Sequence of chain 1.B:
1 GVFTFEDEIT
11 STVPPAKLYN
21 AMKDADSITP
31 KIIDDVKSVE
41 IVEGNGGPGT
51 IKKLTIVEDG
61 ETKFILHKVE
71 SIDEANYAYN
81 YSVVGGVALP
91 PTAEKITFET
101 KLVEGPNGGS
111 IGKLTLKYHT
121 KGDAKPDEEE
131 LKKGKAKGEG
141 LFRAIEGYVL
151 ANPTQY

Binding-site contacts:
Ligand atom C4' contacts residue LEU102 of chain 1.B at 4.0 Å (hydrophobic).
Ligand atom C2 contacts residue ILE9 of chain 1.B at 3.9 Å (hydrophobic).
Ligand atom O2 contacts residue ASP7 of chain 1.B at 4.0 Å.
Ligand atom C3' contacts residue MET22 of chain 1.B at 3.9 Å (hydrophobic).
Ligand atom C3' contacts residue PHE142 of chain 1.B at 4.0 Å (hydrophobic).
Ligand atom O1 contacts residue ASP7 of chain 1.B at 3.4 Å (salt-bridge).
Ligand atom C3' contacts residue LEU141 of chain 1.B at 4.1 Å (hydrophobic).
Ligand atom C1' contacts residue THR100 of chain 1.B at 3.8 Å.
Ligand atom C3' contacts residue THR100 of chain 1.B at 3.9 Å.
Ligand atom C2' contacts residue THR100 of chain 1.B at 3.9 Å.
Ligand atom O2 contacts residue GLY138 of chain 1.B at 3.3 Å (h-bond).
Ligand atom C5' contacts residue LEU102 of chain 1.B at 3.8 Å (hydrophobic).
Ligand atom C3 contacts residue PHE142 of chain 1.B at 3.9 Å (hydrophobic).
Ligand atom C1 contacts residue ASP7 of chain 1.B at 4.2 Å.
Ligand atom O3' contacts residue MET22 of chain 1.B at 3.0 Å (h-bond).
Ligand atom C1 contacts residue LEU114 of chain 1.B at 3.5 Å (hydrophobic).
Ligand atom C6' contacts residue LYS113 of chain 1.B at 4.0 Å.
Ligand atom C2' contacts residue GLY138 of chain 1.B at 4.0 Å.
Ligand atom O1 contacts residue ILE9 of chain 1.B at 4.0 Å.
Ligand atom C4' contacts residue THR100 of chain 1.B at 3.5 Å.
Ligand atom O2 contacts residue GLU139 of chain 1.B at 3.4 Å (salt-bridge).
Ligand atom C5' contacts residue LYS101 of chain 1.B at 3.7 Å.
Ligand atom C2' contacts residue LEU141 of chain 1.B at 4.0 Å (hydrophobic).
Ligand atom O2 contacts residue LEU114 of chain 1.B at 3.9 Å.
Ligand atom C1 contacts residue GLY138 of chain 1.B at 4.1 Å.
Ligand atom C3 contacts residue GLY138 of chain 1.B at 3.4 Å.
Ligand atom C2' contacts residue PHE142 of chain 1.B at 3.6 Å (hydrophobic).
Ligand atom C1 contacts residue ILE9 of chain 1.B at 4.1 Å (hydrophobic).
Ligand atom C6' contacts residue PHE142 of chain 1.B at 4.2 Å (hydrophobic).
Ligand atom O4' contacts residue THR100 of chain 1.B at 3.9 Å.
Ligand atom O3' contacts residue LEU141 of chain 1.B at 3.4 Å.
Ligand atom C2 contacts residue LEU114 of chain 1.B at 3.5 Å (hydrophobic).
Ligand atom O1 contacts residue LEU114 of chain 1.B at 3.6 Å.
Ligand atom O1 contacts residue GLU8 of chain 1.B at 3.7 Å.
Ligand atom C5' contacts residue THR100 of chain 1.B at 3.3 Å.
Ligand atom C6' contacts residue GLY112 of chain 1.B at 3.9 Å.
Ligand atom O4' contacts residue MET22 of chain 1.B at 3.6 Å (h-bond).
Ligand atom O4' contacts residue LEU102 of chain 1.B at 3.7 Å.
Ligand atom C1' contacts residue PHE142 of chain 1.B at 3.8 Å (hydrophobic).
Ligand atom C6' contacts residue THR100 of chain 1.B at 3.7 Å.

This protein binds this small molecule.
Small molecule (SMILES): O=C(O)/C=C/c1ccc(O)c(O)c1